Binding-site contacts:
Ligand atom C3 contacts residue HEM1 of chain 2.G at 3.3 Å.
Ligand atom C22 contacts residue ARG317 of chain 2.B at 3.7 Å.
Ligand atom F9 contacts residue TRP301 of chain 2.B at 3.3 Å.
Ligand atom C24 contacts residue GLN192 of chain 2.B at 3.7 Å.
Ligand atom N26 contacts residue ALA211 of chain 2.B at 3.6 Å.
Ligand atom C20 contacts residue TYR276 of chain 2.B at 3.5 Å (hydrophobic).
Ligand atom N26 contacts residue ARG317 of chain 2.B at 3.3 Å.
Ligand atom C2 contacts residue HEM1 of chain 2.G at 3.3 Å.
Ligand atom C3 contacts residue GLY300 of chain 2.B at 3.5 Å.
Ligand atom N18 contacts residue TRP301 of chain 2.B at 3.2 Å (h-bond).
Ligand atom F9 contacts residue HEM1 of chain 2.G at 3.3 Å.
Ligand atom O17 contacts residue TYR302 of chain 2.B at 3.4 Å (h-bond).
Ligand atom N18 contacts residue PRO279 of chain 2.B at 3.7 Å.
Ligand atom C5 contacts residue PRO279 of chain 2.B at 3.6 Å (hydrophobic).
Ligand atom C1 contacts residue VAL281 of chain 2.B at 3.5 Å (hydrophobic).
Ligand atom C25 contacts residue ARG195 of chain 2.B at 3.2 Å.
Ligand atom C8A contacts residue HEM1 of chain 2.G at 3.6 Å.
Ligand atom N6 contacts residue GLU306 of chain 2.B at 2.8 Å (salt-bridge).
Ligand atom C12 contacts residue PRO279 of chain 2.B at 3.5 Å (hydrophobic).
Ligand atom C1 contacts residue HEM1 of chain 2.G at 3.5 Å.
Ligand atom C25 contacts residue ARG317 of chain 2.B at 3.3 Å.
Ligand atom F9 contacts residue PRO279 of chain 2.B at 3.6 Å.
Ligand atom C14 contacts residue GLU306 of chain 2.B at 3.5 Å.
Ligand atom N8 contacts residue HEM1 of chain 2.G at 3.3 Å.
Ligand atom C15 contacts residue GLU306 of chain 2.B at 3.4 Å.
Ligand atom F10 contacts residue HEM1 of chain 2.G at 3.4 Å.
Ligand atom N21 contacts residue ARG317 of chain 2.B at 2.9 Å (salt-bridge).
Ligand atom N26 contacts residue ARG195 of chain 2.B at 3.6 Å.
Ligand atom C4A contacts residue HEM1 of chain 2.G at 3.6 Å.
Ligand atom C15 contacts residue HEM1 of chain 2.G at 3.5 Å.
Ligand atom C4 contacts residue HEM1 of chain 2.G at 3.4 Å.
Ligand atom C20 contacts residue ARG195 of chain 2.B at 3.4 Å.
Ligand atom F10 contacts residue VAL281 of chain 2.B at 2.9 Å.
Ligand atom N18 contacts residue GLU306 of chain 2.B at 2.7 Å (salt-bridge).
Ligand atom C7 contacts residue GLU306 of chain 2.B at 3.7 Å.
Ligand atom C22 contacts residue ARG195 of chain 2.B at 3.4 Å.
Ligand atom O17 contacts residue TYR276 of chain 2.B at 2.7 Å (h-bond).
Ligand atom C5 contacts residue GLU306 of chain 2.B at 3.5 Å.
Ligand atom F9 contacts residue GLY300 of chain 2.B at 3.2 Å.
Ligand atom N21 contacts residue ARG195 of chain 2.B at 3.1 Å.

Sequence of chain 2.B:
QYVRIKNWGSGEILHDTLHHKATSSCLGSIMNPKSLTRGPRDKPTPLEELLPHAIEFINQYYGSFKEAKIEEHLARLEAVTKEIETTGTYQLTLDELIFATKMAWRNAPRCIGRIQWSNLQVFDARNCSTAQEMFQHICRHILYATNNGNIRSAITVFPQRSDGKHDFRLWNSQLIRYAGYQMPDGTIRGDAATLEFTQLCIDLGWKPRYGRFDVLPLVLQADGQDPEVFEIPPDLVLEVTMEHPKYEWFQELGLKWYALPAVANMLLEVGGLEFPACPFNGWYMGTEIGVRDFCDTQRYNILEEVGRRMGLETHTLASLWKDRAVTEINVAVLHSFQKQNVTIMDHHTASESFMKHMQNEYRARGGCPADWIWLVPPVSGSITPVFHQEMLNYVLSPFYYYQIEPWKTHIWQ

The protein below binds the small molecule below.
Small molecule (SMILES): N#Cc1ccc(C(=O)N2CCC3(CC2)N=C(N)c2c(F)ccc(F)c2N3)cn1